Binding-site contacts:
Ligand atom P contacts residue PHE277 of chain 45.A at 3.7 Å.
Ligand atom C4' contacts residue DC1 of chain 45.G at 1.2 Å.
Ligand atom O4' contacts residue ARG10 of chain 45.A at 4.1 Å.
Ligand atom C5' contacts residue DC1 of chain 45.G at 1.5 Å.
Ligand atom C1' contacts residue DC1 of chain 45.G at 1.4 Å.
Ligand atom O3' contacts residue DC1 of chain 45.G at 1.5 Å (h-bond).
Ligand atom C3' contacts residue DC1 of chain 45.G at 1.0 Å.
Ligand atom OP2 contacts residue DC1 of chain 45.G at 1.1 Å.
Ligand atom P contacts residue DC1 of chain 45.G at 0.8 Å.
Ligand atom OP2 contacts residue PHE277 of chain 45.A at 3.8 Å.
Ligand atom C2' contacts residue DC1 of chain 45.G at 1.4 Å.
Ligand atom C5' contacts residue PHE277 of chain 45.A at 3.8 Å (hydrophobic).
Ligand atom O4' contacts residue PHE277 of chain 45.A at 4.4 Å.
Ligand atom O4' contacts residue DC1 of chain 45.G at 0.4 Å (h-bond).
Ligand atom O5' contacts residue PHE277 of chain 45.A at 4.1 Å.
Ligand atom C1' contacts residue ARG10 of chain 45.A at 3.5 Å.
Ligand atom OP1 contacts residue DC1 of chain 45.G at 0.3 Å (h-bond).
Ligand atom O5' contacts residue DC1 of chain 45.G at 1.2 Å (h-bond).

Sequence of chain 45.A:
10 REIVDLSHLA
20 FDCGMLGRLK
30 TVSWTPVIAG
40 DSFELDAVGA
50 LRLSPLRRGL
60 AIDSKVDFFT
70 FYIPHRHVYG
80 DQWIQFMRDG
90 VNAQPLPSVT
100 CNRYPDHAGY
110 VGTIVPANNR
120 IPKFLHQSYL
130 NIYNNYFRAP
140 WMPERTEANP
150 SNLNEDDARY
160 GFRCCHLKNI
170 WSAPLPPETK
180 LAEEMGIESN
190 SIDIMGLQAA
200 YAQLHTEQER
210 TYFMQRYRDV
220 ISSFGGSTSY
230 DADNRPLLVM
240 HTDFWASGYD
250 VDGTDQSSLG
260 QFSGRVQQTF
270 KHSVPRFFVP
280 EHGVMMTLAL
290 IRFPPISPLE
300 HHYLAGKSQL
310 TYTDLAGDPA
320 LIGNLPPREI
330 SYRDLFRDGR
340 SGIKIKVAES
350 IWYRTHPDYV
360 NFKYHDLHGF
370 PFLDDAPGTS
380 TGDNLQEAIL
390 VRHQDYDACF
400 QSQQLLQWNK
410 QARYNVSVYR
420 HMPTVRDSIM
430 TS

The small molecule below binds the protein below.
Small molecule (SMILES): Nc1ccn([C@H]2C[C@H](O)[C@@H](COP(=O)(O)O)O2)c(=O)n1